Sequence of chain 1.B:
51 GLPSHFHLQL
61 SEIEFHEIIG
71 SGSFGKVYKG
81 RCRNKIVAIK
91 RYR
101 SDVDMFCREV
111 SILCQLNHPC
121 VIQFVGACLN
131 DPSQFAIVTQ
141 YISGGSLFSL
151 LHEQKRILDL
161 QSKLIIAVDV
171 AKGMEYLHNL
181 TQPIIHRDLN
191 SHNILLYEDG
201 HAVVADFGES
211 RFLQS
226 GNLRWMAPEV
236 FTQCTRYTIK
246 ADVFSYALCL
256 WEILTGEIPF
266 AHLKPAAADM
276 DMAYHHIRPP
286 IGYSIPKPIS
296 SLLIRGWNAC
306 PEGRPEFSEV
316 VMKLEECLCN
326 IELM

The protein below binds the small molecule below.
Small molecule (SMILES): CNS(=O)(=O)c1cccc(Nc2ncnc3[nH]cnc23)c1

Binding-site contacts:
Ligand atom C25 contacts residue LEU195 of chain 1.B at 3.7 Å (hydrophobic).
Ligand atom C13 contacts residue ASP206 of chain 1.B at 3.3 Å.
Ligand atom O08 contacts residue THR139 of chain 1.B at 4.1 Å.
Ligand atom C01 contacts residue ALA88 of chain 1.B at 3.7 Å (hydrophobic).
Ligand atom C22 contacts residue ILE142 of chain 1.B at 3.9 Å (hydrophobic).
Ligand atom C22 contacts residue ALA88 of chain 1.B at 3.3 Å (hydrophobic).
Ligand atom N24 contacts residue LEU195 of chain 1.B at 3.8 Å.
Ligand atom C31 contacts residue LEU195 of chain 1.B at 3.6 Å (hydrophobic).
Ligand atom O09 contacts residue PHE207 of chain 1.B at 4.2 Å.
Ligand atom N05 contacts residue THR139 of chain 1.B at 2.8 Å (h-bond).
Ligand atom O09 contacts residue ASP206 of chain 1.B at 4.0 Å.
Ligand atom O09 contacts residue GLU109 of chain 1.B at 3.5 Å (salt-bridge).
Ligand atom O08 contacts residue ILE122 of chain 1.B at 3.9 Å.
Ligand atom S07 contacts residue THR139 of chain 1.B at 4.1 Å.
Ligand atom N26 contacts residue ILE142 of chain 1.B at 2.7 Å (h-bond).
Ligand atom S07 contacts residue ASP206 of chain 1.B at 4.0 Å.
Ligand atom N26 contacts residue TYR141 of chain 1.B at 3.8 Å.
Ligand atom C22 contacts residue TYR141 of chain 1.B at 4.0 Å (hydrophobic).
Ligand atom C22 contacts residue GLN140 of chain 1.B at 3.5 Å.
Ligand atom C20 contacts residue LEU195 of chain 1.B at 3.5 Å (hydrophobic).
Ligand atom N24 contacts residue ALA88 of chain 1.B at 4.1 Å.
Ligand atom C01 contacts residue ILE137 of chain 1.B at 4.0 Å (hydrophobic).
Ligand atom O08 contacts residue ASP206 of chain 1.B at 3.1 Å (salt-bridge).
Ligand atom C15 contacts residue ASP206 of chain 1.B at 4.2 Å.
Ligand atom C01 contacts residue THR139 of chain 1.B at 3.4 Å.
Ligand atom N24 contacts residue TYR141 of chain 1.B at 3.7 Å.
Ligand atom C10 contacts residue ASP206 of chain 1.B at 3.9 Å.
Ligand atom C25 contacts residue TYR141 of chain 1.B at 4.0 Å (hydrophobic).
Ligand atom N21 contacts residue LEU195 of chain 1.B at 3.6 Å.
Ligand atom N24 contacts residue ILE142 of chain 1.B at 3.1 Å (h-bond).
Ligand atom C25 contacts residue ILE142 of chain 1.B at 3.5 Å (hydrophobic).
Ligand atom C22 contacts residue LEU195 of chain 1.B at 3.7 Å (hydrophobic).
Ligand atom C28 contacts residue ILE142 of chain 1.B at 3.8 Å (hydrophobic).
Ligand atom N18 contacts residue LEU195 of chain 1.B at 4.1 Å.
Ligand atom N30 contacts residue LEU195 of chain 1.B at 3.9 Å.
Ligand atom C01 contacts residue LYS90 of chain 1.B at 3.8 Å.
Ligand atom N24 contacts residue GLN140 of chain 1.B at 4.1 Å.
Ligand atom N21 contacts residue ALA88 of chain 1.B at 3.4 Å.
Ligand atom C11 contacts residue ASP206 of chain 1.B at 3.4 Å.
Ligand atom O08 contacts residue ALA205 of chain 1.B at 4.2 Å.